A small-molecule ligand and the protein it binds are described below.
Small molecule (SMILES): CCC(=O)Nc1ccc(OC)c(Nc2cc(-c3[nH]c(CCCO)nc3-c3ccc(F)cc3)ccn2)c1

Binding-site contacts:
Ligand atom C29 contacts residue MET98 of chain 2.H at 3.5 Å (hydrophobic).
Ligand atom C10 contacts residue LYS50 of chain 2.H at 3.5 Å.
Ligand atom O03 contacts residue ASN147 of chain 2.H at 3.5 Å (h-bond).
Ligand atom C24 contacts residue MET95 of chain 2.H at 3.3 Å (hydrophobic).
Ligand atom F36 contacts residue ILE94 of chain 2.H at 3.2 Å.
Ligand atom C25 contacts residue ALA48 of chain 2.H at 3.3 Å (hydrophobic).
Ligand atom C29 contacts residue GLY101 of chain 2.H at 3.5 Å.
Ligand atom F36 contacts residue LEU82 of chain 2.H at 3.6 Å.
Ligand atom F36 contacts residue LEU93 of chain 2.H at 3.0 Å.
Ligand atom O06 contacts residue MET98 of chain 2.H at 3.3 Å (h-bond).
Ligand atom C10 contacts residue ALA48 of chain 2.H at 3.6 Å (hydrophobic).
Ligand atom C35 contacts residue CYS102 of chain 2.H at 1.8 Å (hydrophobic).
Ligand atom C01 contacts residue ASP160 of chain 2.H at 3.4 Å.
Ligand atom C20 contacts residue SER25 of chain 2.H at 3.5 Å.
Ligand atom C17 contacts residue VAL31 of chain 2.H at 3.7 Å (hydrophobic).
Ligand atom C34 contacts residue CYS102 of chain 2.H at 3.0 Å (hydrophobic).
Ligand atom N11 contacts residue MET98 of chain 2.H at 2.9 Å (h-bond).
Ligand atom N08 contacts residue MET98 of chain 2.H at 2.8 Å (h-bond).
Ligand atom C10 contacts residue MET95 of chain 2.H at 3.6 Å (hydrophobic).
Ligand atom C28 contacts residue LEU23 of chain 2.H at 3.6 Å (hydrophobic).
Ligand atom F36 contacts residue MET95 of chain 2.H at 3.4 Å.
Ligand atom N05 contacts residue VAL31 of chain 2.H at 3.4 Å.
Ligand atom C15 contacts residue VAL31 of chain 2.H at 3.7 Å (hydrophobic).
Ligand atom O03 contacts residue ARG146 of chain 2.H at 3.6 Å.
Ligand atom N05 contacts residue LYS50 of chain 2.H at 3.1 Å (salt-bridge).
Ligand atom C32 contacts residue GLY101 of chain 2.H at 3.4 Å.
Ligand atom C23 contacts residue LEU149 of chain 2.H at 3.5 Å (hydrophobic).
Ligand atom N08 contacts residue ALA48 of chain 2.H at 3.7 Å.
Ligand atom C30 contacts residue GLY101 of chain 2.H at 3.6 Å.
Ligand atom C35 contacts residue ASP105 of chain 2.H at 3.6 Å.
Ligand atom C01 contacts residue MET95 of chain 2.H at 3.5 Å (hydrophobic).
Ligand atom C33 contacts residue CYS102 of chain 2.H at 3.3 Å (hydrophobic).
Ligand atom C24 contacts residue LEU149 of chain 2.H at 3.3 Å (hydrophobic).
Ligand atom O06 contacts residue LEU23 of chain 2.H at 3.7 Å.
Ligand atom C07 contacts residue MET95 of chain 2.H at 3.4 Å (hydrophobic).
Ligand atom C31 contacts residue PRO99 of chain 2.H at 3.5 Å (hydrophobic).
Ligand atom N13 contacts residue CYS102 of chain 2.H at 3.4 Å (h-bond).
Ligand atom C25 contacts residue GLN96 of chain 2.H at 3.3 Å.
Ligand atom C01 contacts residue THR159 of chain 2.H at 3.4 Å.
Ligand atom C04 contacts residue MET95 of chain 2.H at 3.6 Å (hydrophobic).

Sequence of chain 2.H:
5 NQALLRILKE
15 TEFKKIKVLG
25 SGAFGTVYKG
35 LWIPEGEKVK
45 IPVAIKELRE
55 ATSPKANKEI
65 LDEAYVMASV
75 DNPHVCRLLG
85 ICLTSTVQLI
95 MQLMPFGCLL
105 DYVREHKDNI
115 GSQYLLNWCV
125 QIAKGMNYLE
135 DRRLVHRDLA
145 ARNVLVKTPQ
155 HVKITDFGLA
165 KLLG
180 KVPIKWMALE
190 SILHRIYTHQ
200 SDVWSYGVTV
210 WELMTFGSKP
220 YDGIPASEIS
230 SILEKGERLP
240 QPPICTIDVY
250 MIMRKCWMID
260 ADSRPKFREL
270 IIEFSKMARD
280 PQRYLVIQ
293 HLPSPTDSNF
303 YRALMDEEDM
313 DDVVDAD